Binding-site contacts:
Ligand atom C16 contacts residue GLU36 of chain 1.B at 3.0 Å.
Ligand atom C15 contacts residue GLU36 of chain 1.B at 3.9 Å.
Ligand atom N13 contacts residue ARG62 of chain 1.B at 3.9 Å.
Ligand atom O20 contacts residue ASN32 of chain 1.B at 2.9 Å (h-bond).
Ligand atom C3 contacts residue THR152 of chain 1.B at 3.5 Å.
Ligand atom C22 contacts residue ASP59 of chain 1.B at 3.4 Å.
Ligand atom C12 contacts residue GLY63 of chain 1.B at 3.3 Å.
Ligand atom C21 contacts residue VAL154 of chain 1.B at 3.9 Å (hydrophobic).
Ligand atom S10 contacts residue GLU36 of chain 1.B at 3.5 Å.
Ligand atom C11 contacts residue ARG62 of chain 1.B at 4.0 Å.
Ligand atom C21 contacts residue ASP59 of chain 1.B at 3.8 Å.
Ligand atom C16 contacts residue ARG62 of chain 1.B at 3.6 Å.
Ligand atom C19 contacts residue ASN32 of chain 1.B at 3.4 Å.
Ligand atom N7 contacts residue MET64 of chain 1.B at 3.7 Å.
Ligand atom S10 contacts residue MET64 of chain 1.B at 3.9 Å.
Ligand atom C12 contacts residue PRO65 of chain 1.B at 3.7 Å (hydrophobic).
Ligand atom C22 contacts residue THR152 of chain 1.B at 3.5 Å.
Ligand atom C11 contacts residue GLU36 of chain 1.B at 3.5 Å.
Ligand atom N2 contacts residue ASP59 of chain 1.B at 2.7 Å (salt-bridge).
Ligand atom C5 contacts residue ASN32 of chain 1.B at 3.7 Å.
Ligand atom C21 contacts residue ILE29 of chain 1.B at 3.7 Å (hydrophobic).
Ligand atom N13 contacts residue PRO65 of chain 1.B at 3.7 Å.
Ligand atom O17 contacts residue MET64 of chain 1.B at 3.7 Å.
Ligand atom C8 contacts residue MET64 of chain 1.B at 4.0 Å (hydrophobic).
Ligand atom C1 contacts residue ASP59 of chain 1.B at 3.6 Å.
Ligand atom N2 contacts residue THR152 of chain 1.B at 3.4 Å.
Ligand atom C3 contacts residue ASP59 of chain 1.B at 3.6 Å.
Ligand atom C18 contacts residue ILE79 of chain 1.B at 3.8 Å (hydrophobic).
Ligand atom C22 contacts residue VAL154 of chain 1.B at 3.7 Å (hydrophobic).
Ligand atom C11 contacts residue GLY63 of chain 1.B at 3.9 Å.
Ligand atom C6 contacts residue MET64 of chain 1.B at 3.5 Å (hydrophobic).
Ligand atom C15 contacts residue ARG62 of chain 1.B at 3.5 Å.
Ligand atom C18 contacts residue GLY102 of chain 1.B at 3.8 Å.
Ligand atom C22 contacts residue VAL57 of chain 1.B at 3.6 Å (hydrophobic).
Ligand atom S10 contacts residue GLY63 of chain 1.B at 3.5 Å (h-bond).
Ligand atom C4 contacts residue MET64 of chain 1.B at 3.8 Å (hydrophobic).
Ligand atom N9 contacts residue ASP59 of chain 1.B at 4.0 Å.
Ligand atom N9 contacts residue THR152 of chain 1.B at 3.3 Å (h-bond).
Ligand atom C8 contacts residue THR152 of chain 1.B at 3.9 Å.
Ligand atom C14 contacts residue ARG62 of chain 1.B at 3.8 Å.

Sequence of chain 1.B:
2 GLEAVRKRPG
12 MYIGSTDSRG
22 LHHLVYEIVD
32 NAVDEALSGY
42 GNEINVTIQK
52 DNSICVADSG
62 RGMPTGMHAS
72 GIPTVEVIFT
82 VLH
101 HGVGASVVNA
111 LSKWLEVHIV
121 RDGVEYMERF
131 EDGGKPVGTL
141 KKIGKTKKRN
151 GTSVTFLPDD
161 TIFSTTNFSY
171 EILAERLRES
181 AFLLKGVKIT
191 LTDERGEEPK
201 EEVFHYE

The small molecule below binds the protein below.
Small molecule (SMILES): CCc1[nH]c2nc(Sc3cccnc3)nc(OC)c2c1C=O